A small-molecule ligand and the protein it binds are described below.
Small molecule (SMILES): C=C(C)c1cccc(C(C)(C)NC(=O)Nc2ccc(Cl)c(N[C@@H]3OC[C@@H](O)[C@@H](O)[C@@H]3O)c2)c1

Sequence of chain 1.G:
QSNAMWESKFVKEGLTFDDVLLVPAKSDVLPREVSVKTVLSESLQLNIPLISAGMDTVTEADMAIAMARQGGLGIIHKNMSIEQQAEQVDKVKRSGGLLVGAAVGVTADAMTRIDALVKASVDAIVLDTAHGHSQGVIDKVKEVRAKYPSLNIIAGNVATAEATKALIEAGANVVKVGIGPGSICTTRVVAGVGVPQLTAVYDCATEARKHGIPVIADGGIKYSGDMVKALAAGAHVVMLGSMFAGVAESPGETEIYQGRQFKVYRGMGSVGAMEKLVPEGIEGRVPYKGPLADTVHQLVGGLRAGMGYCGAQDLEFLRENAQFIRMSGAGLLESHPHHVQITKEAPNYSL

Sequence of chain 1.H:
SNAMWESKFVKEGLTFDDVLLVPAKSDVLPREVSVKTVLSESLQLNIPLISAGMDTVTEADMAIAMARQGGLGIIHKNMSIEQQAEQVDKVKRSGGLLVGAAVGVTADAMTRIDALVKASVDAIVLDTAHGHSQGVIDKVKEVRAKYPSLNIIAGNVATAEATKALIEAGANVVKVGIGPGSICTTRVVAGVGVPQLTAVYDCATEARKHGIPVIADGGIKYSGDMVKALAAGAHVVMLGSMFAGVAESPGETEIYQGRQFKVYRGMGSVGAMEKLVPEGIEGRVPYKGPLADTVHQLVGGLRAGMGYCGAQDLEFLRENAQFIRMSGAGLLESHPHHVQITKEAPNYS

Binding-site contacts:
Ligand atom CL contacts residue GLY341 of chain 1.H at 3.3 Å.
Ligand atom C18 contacts residue PRO51 of chain 1.H at 3.8 Å (hydrophobic).
Ligand atom C18 contacts residue GLU313 of chain 1.G at 3.7 Å.
Ligand atom C13 contacts residue GLY289 of chain 1.G at 3.8 Å.
Ligand atom C10 contacts residue GLU313 of chain 1.G at 3.7 Å.
Ligand atom C24 contacts residue THR149 of chain 1.G at 3.3 Å.
Ligand atom C8 contacts residue GLU313 of chain 1.G at 3.4 Å.
Ligand atom O4 contacts residue VAL157 of chain 1.G at 3.8 Å.
Ligand atom C17 contacts residue GLU313 of chain 1.G at 3.8 Å.
Ligand atom C29 contacts residue LEU50 of chain 1.H at 3.7 Å (hydrophobic).
Ligand atom O5 contacts residue VAL157 of chain 1.G at 3.6 Å.
Ligand atom N3 contacts residue GLU313 of chain 1.G at 3.4 Å (salt-bridge).
Ligand atom C19 contacts residue PRO51 of chain 1.H at 3.5 Å (hydrophobic).
Ligand atom C22 contacts residue ALA150 of chain 1.G at 3.6 Å (hydrophobic).
Ligand atom C10 contacts residue ALA150 of chain 1.G at 3.7 Å (hydrophobic).
Ligand atom C18 contacts residue TYR342 of chain 1.H at 3.7 Å (hydrophobic).
Ligand atom CL contacts residue HIS151 of chain 1.G at 3.6 Å.
Ligand atom C8 contacts residue TYR342 of chain 1.H at 3.7 Å (hydrophobic).
Ligand atom O4 contacts residue HIS151 of chain 1.G at 2.6 Å (h-bond).
Ligand atom C27 contacts residue LEU50 of chain 1.H at 3.6 Å (hydrophobic).
Ligand atom C25 contacts residue THR149 of chain 1.G at 3.1 Å.
Ligand atom C13 contacts residue VAL311 of chain 1.G at 3.6 Å (hydrophobic).
Ligand atom N4 contacts residue ALA150 of chain 1.G at 3.8 Å.
Ligand atom C7 contacts residue IMP1 of chain 1.GA at 3.5 Å.
Ligand atom C8 contacts residue ALA150 of chain 1.G at 3.6 Å (hydrophobic).
Ligand atom O4 contacts residue SER154 of chain 1.G at 2.9 Å (h-bond).
Ligand atom O2 contacts residue ALA150 of chain 1.G at 3.5 Å.
Ligand atom C13 contacts residue MET294 of chain 1.G at 3.7 Å (hydrophobic).
Ligand atom O4 contacts residue THR149 of chain 1.G at 3.5 Å (h-bond).
Ligand atom C20 contacts residue PRO51 of chain 1.H at 3.7 Å (hydrophobic).
Ligand atom C13 contacts residue GLU313 of chain 1.G at 3.7 Å.
Ligand atom C9 contacts residue IMP1 of chain 1.GA at 3.4 Å.
Ligand atom N4 contacts residue GLU313 of chain 1.G at 3.0 Å (salt-bridge).
Ligand atom C19 contacts residue ALA338 of chain 1.H at 3.6 Å (hydrophobic).
Ligand atom O6 contacts residue VAL126 of chain 1.G at 3.6 Å.
Ligand atom C8 contacts residue THR207 of chain 1.G at 3.6 Å.
Ligand atom C7 contacts residue ALA150 of chain 1.G at 3.8 Å (hydrophobic).
Ligand atom C17 contacts residue ALA150 of chain 1.G at 3.7 Å (hydrophobic).
Ligand atom O5 contacts residue SER154 of chain 1.G at 3.9 Å.
Ligand atom C8 contacts residue IMP1 of chain 1.GA at 3.3 Å.